Binding-site contacts:
Ligand atom NAG contacts residue TYR40 of chain 1.B at 3.0 Å (h-bond).
Ligand atom CAD contacts residue ASN39 of chain 1.B at 4.0 Å.
Ligand atom NAA contacts residue TYR35 of chain 1.B at 2.5 Å (h-bond).
Ligand atom CAE contacts residue ASN39 of chain 1.B at 3.8 Å.
Ligand atom CAE contacts residue ARG44 of chain 1.B at 3.5 Å.
Ligand atom CAC contacts residue LYS57 of chain 1.B at 4.0 Å.
Ligand atom NAA contacts residue PHE182 of chain 1.B at 3.5 Å.
Ligand atom CAI contacts residue ASN39 of chain 1.B at 3.6 Å.
Ligand atom FAB contacts residue MET258 of chain 1.B at 3.2 Å.
Ligand atom CAE contacts residue ASP267 of chain 1.B at 4.2 Å.
Ligand atom FAB contacts residue VAL272 of chain 1.B at 4.2 Å.
Ligand atom CAI contacts residue TYR35 of chain 1.B at 3.4 Å (hydrophobic).
Ligand atom FAB contacts residue ARG44 of chain 1.B at 3.8 Å.
Ligand atom CAC contacts residue PHE182 of chain 1.B at 4.4 Å (hydrophobic).
Ligand atom CAJ contacts residue ARG44 of chain 1.B at 4.2 Å.
Ligand atom NAG contacts residue PHE182 of chain 1.B at 3.5 Å.
Ligand atom NAG contacts residue TYR35 of chain 1.B at 3.6 Å.
Ligand atom CAD contacts residue TYR40 of chain 1.B at 3.8 Å (hydrophobic).
Ligand atom CAC contacts residue ARG44 of chain 1.B at 4.4 Å.
Ligand atom CAD contacts residue LYS57 of chain 1.B at 3.5 Å.
Ligand atom CAJ contacts residue PHE182 of chain 1.B at 3.8 Å (hydrophobic).
Ligand atom CAH contacts residue MET258 of chain 1.B at 4.2 Å (hydrophobic).
Ligand atom CAH contacts residue ASN39 of chain 1.B at 4.4 Å.
Ligand atom CAI contacts residue TYR40 of chain 1.B at 4.1 Å (hydrophobic).
Ligand atom CAK contacts residue TYR40 of chain 1.B at 3.7 Å (hydrophobic).
Ligand atom CAH contacts residue VAL53 of chain 1.B at 4.3 Å (hydrophobic).
Ligand atom CAC contacts residue VAL53 of chain 1.B at 3.9 Å (hydrophobic).
Ligand atom CAK contacts residue PHE182 of chain 1.B at 3.6 Å (hydrophobic).
Ligand atom FAB contacts residue VAL53 of chain 1.B at 3.7 Å.
Ligand atom CAJ contacts residue ASN39 of chain 1.B at 3.3 Å.
Ligand atom CAE contacts residue PHE182 of chain 1.B at 4.2 Å (hydrophobic).
Ligand atom CAK contacts residue ASN39 of chain 1.B at 3.4 Å.
Ligand atom CAD contacts residue PHE182 of chain 1.B at 3.9 Å (hydrophobic).
Ligand atom NAA contacts residue ASN39 of chain 1.B at 4.3 Å.
Ligand atom CAH contacts residue ARG44 of chain 1.B at 3.8 Å.
Ligand atom NAF contacts residue ASP267 of chain 1.B at 4.4 Å.
Ligand atom NAF contacts residue PHE182 of chain 1.B at 3.7 Å.
Ligand atom NAF contacts residue ASN39 of chain 1.B at 3.4 Å (h-bond).
Ligand atom CAI contacts residue PHE182 of chain 1.B at 3.5 Å (hydrophobic).
Ligand atom NAG contacts residue ASN39 of chain 1.B at 3.6 Å (h-bond).

This protein binds this small molecule.
Small molecule (SMILES): Nc1nc2ccc(F)cc2[nH]1

Sequence of chain 1.B:
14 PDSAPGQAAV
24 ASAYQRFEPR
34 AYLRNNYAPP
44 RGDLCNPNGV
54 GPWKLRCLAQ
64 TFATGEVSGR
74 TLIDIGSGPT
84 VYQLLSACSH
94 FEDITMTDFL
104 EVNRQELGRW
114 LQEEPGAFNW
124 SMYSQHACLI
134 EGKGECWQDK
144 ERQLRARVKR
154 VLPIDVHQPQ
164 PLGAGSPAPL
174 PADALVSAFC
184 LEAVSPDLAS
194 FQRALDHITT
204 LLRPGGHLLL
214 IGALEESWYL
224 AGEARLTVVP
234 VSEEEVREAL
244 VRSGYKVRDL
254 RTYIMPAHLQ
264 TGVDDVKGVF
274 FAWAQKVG